Binding-site contacts:
Ligand atom C5 contacts residue ASN655 of chain 1.A at 3.7 Å.
Ligand atom C7 contacts residue ASN655 of chain 1.A at 3.3 Å.
Ligand atom C2 contacts residue ASN655 of chain 1.A at 2.5 Å.
Ligand atom C8 contacts residue ASN655 of chain 1.A at 4.4 Å.
Ligand atom O7 contacts residue ASN655 of chain 1.A at 3.3 Å (h-bond).
Ligand atom C4 contacts residue ASN655 of chain 1.A at 4.2 Å.
Ligand atom C8 contacts residue VAL654 of chain 1.A at 4.3 Å (hydrophobic).
Ligand atom N2 contacts residue ASN655 of chain 1.A at 3.0 Å (h-bond).
Ligand atom C8 contacts residue HIS653 of chain 1.A at 3.2 Å.
Ligand atom O5 contacts residue ASN655 of chain 1.A at 2.3 Å (h-bond).
Ligand atom C1 contacts residue ASN655 of chain 1.A at 1.4 Å.
Ligand atom C3 contacts residue ASN655 of chain 1.A at 3.8 Å.

A protein and the small-molecule ligand that binds it are described below.
Small molecule (SMILES): CC(=O)N[C@@H]1[C@@H](O)[C@H](O)[C@@H](CO)O[C@H]1O

Sequence of chain 1.A:
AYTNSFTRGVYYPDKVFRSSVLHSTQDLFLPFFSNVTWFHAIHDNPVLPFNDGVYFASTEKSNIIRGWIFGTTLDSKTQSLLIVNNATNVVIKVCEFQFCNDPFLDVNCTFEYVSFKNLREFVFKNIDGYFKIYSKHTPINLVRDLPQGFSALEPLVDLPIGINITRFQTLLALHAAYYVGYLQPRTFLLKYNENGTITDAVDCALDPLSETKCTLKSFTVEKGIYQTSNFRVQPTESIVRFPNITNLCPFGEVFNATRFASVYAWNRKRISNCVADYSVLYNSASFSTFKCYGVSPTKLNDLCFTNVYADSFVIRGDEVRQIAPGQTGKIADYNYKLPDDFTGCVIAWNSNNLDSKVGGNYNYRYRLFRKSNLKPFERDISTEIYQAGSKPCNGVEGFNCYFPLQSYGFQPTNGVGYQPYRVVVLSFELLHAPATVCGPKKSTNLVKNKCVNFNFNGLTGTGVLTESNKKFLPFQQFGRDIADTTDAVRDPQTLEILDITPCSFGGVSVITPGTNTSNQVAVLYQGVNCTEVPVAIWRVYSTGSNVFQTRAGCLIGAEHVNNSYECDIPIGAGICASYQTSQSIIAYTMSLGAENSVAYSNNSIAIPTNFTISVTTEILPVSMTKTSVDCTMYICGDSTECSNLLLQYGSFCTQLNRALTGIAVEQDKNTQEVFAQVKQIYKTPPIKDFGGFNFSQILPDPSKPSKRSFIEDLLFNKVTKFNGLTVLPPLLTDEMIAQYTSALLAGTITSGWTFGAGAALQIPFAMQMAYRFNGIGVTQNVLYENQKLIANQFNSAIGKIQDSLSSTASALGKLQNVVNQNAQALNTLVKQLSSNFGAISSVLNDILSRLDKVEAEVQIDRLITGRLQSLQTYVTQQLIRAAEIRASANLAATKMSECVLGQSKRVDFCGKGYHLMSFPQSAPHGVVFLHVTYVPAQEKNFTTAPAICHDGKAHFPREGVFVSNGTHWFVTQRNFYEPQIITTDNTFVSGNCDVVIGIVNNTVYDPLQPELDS